Sequence of chain 1.B:
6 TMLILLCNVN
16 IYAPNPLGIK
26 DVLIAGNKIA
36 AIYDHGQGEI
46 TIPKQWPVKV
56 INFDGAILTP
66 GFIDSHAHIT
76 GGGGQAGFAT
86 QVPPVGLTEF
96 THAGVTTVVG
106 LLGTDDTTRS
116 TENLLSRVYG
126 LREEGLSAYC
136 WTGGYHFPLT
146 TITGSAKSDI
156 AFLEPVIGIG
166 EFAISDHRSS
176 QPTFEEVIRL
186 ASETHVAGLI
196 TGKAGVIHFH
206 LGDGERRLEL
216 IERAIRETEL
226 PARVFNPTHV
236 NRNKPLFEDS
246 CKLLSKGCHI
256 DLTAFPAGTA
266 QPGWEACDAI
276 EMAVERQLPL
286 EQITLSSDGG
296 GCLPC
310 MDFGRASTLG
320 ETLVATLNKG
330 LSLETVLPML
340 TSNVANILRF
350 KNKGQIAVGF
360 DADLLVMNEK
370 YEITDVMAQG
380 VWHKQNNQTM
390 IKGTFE

Binding-site contacts:
Ligand atom O contacts residue CYS297 of chain 1.B at 3.1 Å (h-bond).
Ligand atom CA contacts residue HIS73 of chain 1.B at 4.1 Å.
Ligand atom OD1 contacts residue GLN80 of chain 1.B at 3.4 Å (h-bond).
Ligand atom OXT contacts residue GLY108 of chain 1.B at 3.6 Å.
Ligand atom CA contacts residue GLN80 of chain 1.B at 3.5 Å.
Ligand atom CG contacts residue TYR140 of chain 1.B at 3.6 Å (hydrophobic).
Ligand atom CB contacts residue GLN80 of chain 1.B at 3.2 Å.
Ligand atom OD1 contacts residue CYS297 of chain 1.B at 3.5 Å (h-bond).
Ligand atom CG contacts residue DLY1 of chain 1.J at 1.4 Å.
Ligand atom N contacts residue GLU166 of chain 1.B at 3.4 Å (salt-bridge).
Ligand atom N contacts residue ASP293 of chain 1.B at 3.6 Å.
Ligand atom CA contacts residue CYS297 of chain 1.B at 3.4 Å (hydrophobic).
Ligand atom N contacts residue HIS73 of chain 1.B at 3.1 Å (h-bond).
Ligand atom N contacts residue DLY1 of chain 1.J at 3.1 Å (h-bond).
Ligand atom OXT contacts residue GLN80 of chain 1.B at 3.0 Å (h-bond).
Ligand atom O contacts residue GLN80 of chain 1.B at 3.4 Å (h-bond).
Ligand atom CG contacts residue ARG173 of chain 1.B at 3.6 Å.
Ligand atom N contacts residue CYS297 of chain 1.B at 4.1 Å.
Ligand atom C contacts residue GLY78 of chain 1.B at 3.8 Å.
Ligand atom O contacts residue GLY77 of chain 1.B at 3.6 Å.
Ligand atom C contacts residue HIS73 of chain 1.B at 4.1 Å.
Ligand atom OXT contacts residue HIS73 of chain 1.B at 4.1 Å.
Ligand atom CG contacts residue CYS297 of chain 1.B at 3.5 Å (hydrophobic).
Ligand atom CG contacts residue PRO299 of chain 1.B at 4.1 Å (hydrophobic).
Ligand atom C contacts residue CYS297 of chain 1.B at 4.1 Å (hydrophobic).
Ligand atom C contacts residue GLN80 of chain 1.B at 3.0 Å.
Ligand atom O contacts residue GLY296 of chain 1.B at 3.6 Å.
Ligand atom CB contacts residue DLY1 of chain 1.J at 2.4 Å.
Ligand atom OD1 contacts residue ARG173 of chain 1.B at 2.9 Å (salt-bridge).
Ligand atom CA contacts residue ZN1 of chain 1.G at 3.8 Å.
Ligand atom CB contacts residue THR109 of chain 1.B at 3.5 Å.
Ligand atom O contacts residue GLY78 of chain 1.B at 2.8 Å (h-bond).
Ligand atom N contacts residue ZN1 of chain 1.G at 2.5 Å.
Ligand atom CB contacts residue CYS297 of chain 1.B at 4.1 Å (hydrophobic).
Ligand atom OD1 contacts residue PRO299 of chain 1.B at 3.2 Å.
Ligand atom CG contacts residue GLN80 of chain 1.B at 3.7 Å.
Ligand atom OD1 contacts residue DLY1 of chain 1.J at 2.3 Å (h-bond).
Ligand atom CB contacts residue TYR140 of chain 1.B at 3.3 Å (hydrophobic).
Ligand atom OXT contacts residue THR109 of chain 1.B at 3.1 Å (h-bond).
Ligand atom CA contacts residue DLY1 of chain 1.J at 3.0 Å.

A protein and the small-molecule ligand that binds it are described below.
Small molecule (SMILES): N[C@H](CC(=O)O)C(=O)O